The small molecule below binds the protein below.
Small molecule (SMILES): Nc1ncnc2c1ncn2[C@@H]1O[C@H](COP(=O)(O)OP(=O)(O)OP(O)(O)=S)[C@@H](O)[C@H]1O

Binding-site contacts:
Ligand atom O1B contacts residue GLY54 of chain 1.B at 3.4 Å (h-bond).
Ligand atom N7 contacts residue ILE53 of chain 1.B at 3.2 Å.
Ligand atom N6 contacts residue ILE53 of chain 1.B at 3.5 Å (h-bond).
Ligand atom O3' contacts residue VAL12 of chain 1.B at 2.7 Å (h-bond).
Ligand atom S1G contacts residue ARG131 of chain 1.C at 2.7 Å (salt-bridge).
Ligand atom O3G contacts residue PRO51 of chain 1.B at 3.5 Å.
Ligand atom O3G contacts residue ASN145 of chain 1.B at 3.1 Å (h-bond).
Ligand atom O3B contacts residue ARG203 of chain 1.B at 3.2 Å (salt-bridge).
Ligand atom O3B contacts residue MG1 of chain 1.N at 3.3 Å.
Ligand atom PB contacts residue GLY52 of chain 1.B at 3.6 Å.
Ligand atom N6 contacts residue VAL24 of chain 1.B at 2.9 Å (h-bond).
Ligand atom O1B contacts residue ILE53 of chain 1.B at 3.1 Å (h-bond).
Ligand atom N9 contacts residue MET202 of chain 1.B at 3.6 Å.
Ligand atom O3B contacts residue GLY52 of chain 1.B at 3.2 Å (h-bond).
Ligand atom O2B contacts residue LYS55 of chain 1.B at 3.5 Å (salt-bridge).
Ligand atom O2B contacts residue MG1 of chain 1.N at 2.7 Å.
Ligand atom O3A contacts residue ARG203 of chain 1.B at 3.5 Å (salt-bridge).
Ligand atom O1B contacts residue GLY52 of chain 1.B at 3.2 Å (h-bond).
Ligand atom O2A contacts residue GLU135 of chain 1.C at 3.1 Å (salt-bridge).
Ligand atom N1 contacts residue VAL24 of chain 1.B at 3.5 Å (h-bond).
Ligand atom PG contacts residue ARG131 of chain 1.C at 3.2 Å.
Ligand atom O2G contacts residue ARG131 of chain 1.C at 3.0 Å (salt-bridge).
Ligand atom O1A contacts residue THR57 of chain 1.B at 3.0 Å (h-bond).
Ligand atom O2A contacts residue ARG16 of chain 1.B at 3.2 Å (salt-bridge).
Ligand atom N6 contacts residue ILE23 of chain 1.B at 3.2 Å.
Ligand atom O2A contacts residue ARG203 of chain 1.B at 2.5 Å (salt-bridge).
Ligand atom PA contacts residue ARG203 of chain 1.B at 3.4 Å.
Ligand atom O3A contacts residue ILE53 of chain 1.B at 3.6 Å (h-bond).
Ligand atom O2G contacts residue ARG160 of chain 1.C at 3.5 Å (salt-bridge).
Ligand atom O3' contacts residue ARG16 of chain 1.B at 3.2 Å.
Ligand atom O1B contacts residue LYS55 of chain 1.B at 2.7 Å (salt-bridge).
Ligand atom O2G contacts residue MG1 of chain 1.N at 2.0 Å.
Ligand atom O2' contacts residue VAL12 of chain 1.B at 3.0 Å (h-bond).
Ligand atom S1G contacts residue ARG160 of chain 1.C at 3.1 Å (salt-bridge).
Ligand atom O3A contacts residue GLY54 of chain 1.B at 3.3 Å (h-bond).
Ligand atom PG contacts residue MG1 of chain 1.N at 3.2 Å.
Ligand atom O2B contacts residue THR56 of chain 1.B at 3.0 Å (h-bond).
Ligand atom N7 contacts residue GLY54 of chain 1.B at 3.3 Å (h-bond).
Ligand atom O3A contacts residue GLY52 of chain 1.B at 3.4 Å.
Ligand atom O3G contacts residue LYS55 of chain 1.B at 2.8 Å (salt-bridge).

Sequence of chain 1.C:
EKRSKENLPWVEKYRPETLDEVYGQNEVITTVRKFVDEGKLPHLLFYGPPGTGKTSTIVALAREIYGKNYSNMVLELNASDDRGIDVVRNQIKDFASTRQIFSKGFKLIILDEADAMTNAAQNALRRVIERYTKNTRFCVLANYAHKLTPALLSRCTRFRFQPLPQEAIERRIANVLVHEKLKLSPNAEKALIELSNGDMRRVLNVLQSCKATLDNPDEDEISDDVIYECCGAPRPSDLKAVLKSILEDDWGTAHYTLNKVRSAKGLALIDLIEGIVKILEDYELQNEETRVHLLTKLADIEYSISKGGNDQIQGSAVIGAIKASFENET

Sequence of chain 1.B:
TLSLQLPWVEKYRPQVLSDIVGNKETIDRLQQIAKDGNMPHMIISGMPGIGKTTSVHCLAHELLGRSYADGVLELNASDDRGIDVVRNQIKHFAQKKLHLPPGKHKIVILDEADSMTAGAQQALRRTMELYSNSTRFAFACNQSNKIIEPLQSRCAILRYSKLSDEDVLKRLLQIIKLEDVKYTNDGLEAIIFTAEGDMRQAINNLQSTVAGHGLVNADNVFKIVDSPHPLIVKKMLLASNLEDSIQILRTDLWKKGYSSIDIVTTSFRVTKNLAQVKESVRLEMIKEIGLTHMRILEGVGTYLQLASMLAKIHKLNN